Sequence of chain 1.C:
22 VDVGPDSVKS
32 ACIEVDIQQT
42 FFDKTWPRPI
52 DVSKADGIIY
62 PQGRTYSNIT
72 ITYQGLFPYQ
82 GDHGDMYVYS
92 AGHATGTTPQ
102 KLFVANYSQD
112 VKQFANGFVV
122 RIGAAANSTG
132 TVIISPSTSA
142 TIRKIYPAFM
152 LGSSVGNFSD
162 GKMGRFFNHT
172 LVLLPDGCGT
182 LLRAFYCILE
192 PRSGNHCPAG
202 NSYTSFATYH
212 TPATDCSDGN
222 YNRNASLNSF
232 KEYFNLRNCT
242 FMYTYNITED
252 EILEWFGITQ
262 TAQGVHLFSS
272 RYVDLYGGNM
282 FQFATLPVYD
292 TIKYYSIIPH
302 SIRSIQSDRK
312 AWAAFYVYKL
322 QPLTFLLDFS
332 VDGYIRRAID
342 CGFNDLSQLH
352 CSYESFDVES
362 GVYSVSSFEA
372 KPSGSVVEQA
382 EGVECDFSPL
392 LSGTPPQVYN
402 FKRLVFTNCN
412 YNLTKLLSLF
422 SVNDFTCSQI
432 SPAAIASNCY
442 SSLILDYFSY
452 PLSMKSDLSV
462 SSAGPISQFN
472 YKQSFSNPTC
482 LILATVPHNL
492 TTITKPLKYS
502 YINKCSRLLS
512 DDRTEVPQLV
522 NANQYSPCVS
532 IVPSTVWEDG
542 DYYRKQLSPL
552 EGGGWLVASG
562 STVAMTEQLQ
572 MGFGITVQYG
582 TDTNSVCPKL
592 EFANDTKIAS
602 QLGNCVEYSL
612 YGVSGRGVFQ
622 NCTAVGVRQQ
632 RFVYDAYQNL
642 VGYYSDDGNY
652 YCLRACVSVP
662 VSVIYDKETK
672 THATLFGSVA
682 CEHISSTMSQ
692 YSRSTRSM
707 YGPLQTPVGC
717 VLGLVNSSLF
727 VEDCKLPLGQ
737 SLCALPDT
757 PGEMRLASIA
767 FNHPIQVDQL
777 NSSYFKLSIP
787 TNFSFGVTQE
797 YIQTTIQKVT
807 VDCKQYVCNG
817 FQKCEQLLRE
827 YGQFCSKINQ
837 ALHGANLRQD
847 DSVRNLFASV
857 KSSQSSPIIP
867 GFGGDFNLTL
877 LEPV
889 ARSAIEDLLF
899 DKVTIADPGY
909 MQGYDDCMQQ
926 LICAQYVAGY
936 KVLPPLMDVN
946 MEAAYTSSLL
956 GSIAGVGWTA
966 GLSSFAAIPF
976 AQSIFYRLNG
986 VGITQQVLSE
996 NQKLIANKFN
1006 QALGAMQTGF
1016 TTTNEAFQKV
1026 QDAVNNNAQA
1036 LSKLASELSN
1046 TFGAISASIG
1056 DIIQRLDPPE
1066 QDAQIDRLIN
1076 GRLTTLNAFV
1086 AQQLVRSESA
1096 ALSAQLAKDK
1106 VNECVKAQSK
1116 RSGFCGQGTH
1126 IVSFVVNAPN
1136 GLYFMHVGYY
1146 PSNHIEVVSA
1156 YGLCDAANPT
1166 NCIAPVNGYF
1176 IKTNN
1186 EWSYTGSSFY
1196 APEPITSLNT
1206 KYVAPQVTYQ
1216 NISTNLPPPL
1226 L

Binding-site contacts:
Ligand atom N2 contacts residue ASN239 of chain 1.C at 2.6 Å (h-bond).
Ligand atom C4 contacts residue ASN239 of chain 1.C at 4.2 Å.
Ligand atom O7 contacts residue ASN239 of chain 1.C at 4.3 Å.
Ligand atom C7 contacts residue ASN239 of chain 1.C at 3.4 Å.
Ligand atom C8 contacts residue ARG238 of chain 1.C at 3.5 Å.
Ligand atom C1 contacts residue ASN239 of chain 1.C at 1.4 Å.
Ligand atom C8 contacts residue ASN239 of chain 1.C at 3.6 Å.
Ligand atom N2 contacts residue ARG238 of chain 1.C at 4.0 Å.
Ligand atom C3 contacts residue ASN239 of chain 1.C at 3.9 Å.
Ligand atom O5 contacts residue ASN239 of chain 1.C at 2.3 Å (h-bond).
Ligand atom C5 contacts residue ASN239 of chain 1.C at 3.6 Å.
Ligand atom C2 contacts residue ASN239 of chain 1.C at 2.5 Å.
Ligand atom C7 contacts residue ARG238 of chain 1.C at 4.3 Å.

This small molecule binds to this protein.
Small molecule (SMILES): CC(=O)N[C@@H]1[C@@H](O)[C@H](O)[C@@H](CO)O[C@H]1O